Sequence of chain 27.A:
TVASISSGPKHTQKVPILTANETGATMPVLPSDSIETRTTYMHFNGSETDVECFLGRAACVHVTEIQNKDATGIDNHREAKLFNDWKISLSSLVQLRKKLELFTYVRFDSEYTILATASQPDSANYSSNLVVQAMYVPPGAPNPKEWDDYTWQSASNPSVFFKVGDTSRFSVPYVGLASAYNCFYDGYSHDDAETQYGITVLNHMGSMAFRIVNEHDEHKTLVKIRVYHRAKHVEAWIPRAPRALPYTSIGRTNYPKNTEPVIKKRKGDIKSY

The protein below binds the small molecule below.
Small molecule (SMILES): Cc1cc(CCCCCCCOc2ccc(C3=N[C@@H](C)CO3)cc2)on1

Binding-site contacts:
Ligand atom C31 contacts residue VAL176 of chain 27.A at 3.3 Å (hydrophobic).
Ligand atom C4C contacts residue ILE104 of chain 27.A at 3.7 Å (hydrophobic).
Ligand atom N2 contacts residue PHE186 of chain 27.A at 3.7 Å.
Ligand atom C6C contacts residue MET221 of chain 27.A at 3.7 Å (hydrophobic).
Ligand atom C4 contacts residue PHE186 of chain 27.A at 3.6 Å (hydrophobic).
Ligand atom O1 contacts residue PHE186 of chain 27.A at 3.5 Å.
Ligand atom C6C contacts residue VAL191 of chain 27.A at 3.2 Å (hydrophobic).
Ligand atom C31 contacts residue ALA150 of chain 27.A at 3.5 Å (hydrophobic).
Ligand atom C3C contacts residue VAL188 of chain 27.A at 3.3 Å (hydrophobic).
Ligand atom C2C contacts residue VAL188 of chain 27.A at 3.2 Å (hydrophobic).
Ligand atom N2 contacts residue PRO174 of chain 27.A at 3.9 Å.
Ligand atom C7C contacts residue TYR197 of chain 27.A at 3.8 Å (hydrophobic).
Ligand atom O1B contacts residue MET221 of chain 27.A at 3.4 Å.
Ligand atom C5C contacts residue TYR128 of chain 27.A at 3.5 Å (hydrophobic).
Ligand atom O1B contacts residue TYR128 of chain 27.A at 3.9 Å.
Ligand atom C6B contacts residue TYR197 of chain 27.A at 3.6 Å (hydrophobic).
Ligand atom C2B contacts residue MET221 of chain 27.A at 3.6 Å (hydrophobic).
Ligand atom C4C contacts residue TYR152 of chain 27.A at 3.8 Å (hydrophobic).
Ligand atom C5B contacts residue LEU106 of chain 27.A at 3.7 Å (hydrophobic).
Ligand atom C4 contacts residue MET224 of chain 27.A at 3.8 Å (hydrophobic).
Ligand atom C3B contacts residue MET221 of chain 27.A at 4.0 Å (hydrophobic).
Ligand atom O1 contacts residue TYR152 of chain 27.A at 3.9 Å.
Ligand atom O1 contacts residue ALA24 of chain 27.C at 3.6 Å.
Ligand atom C5 contacts residue TYR152 of chain 27.A at 3.8 Å (hydrophobic).
Ligand atom CM1 contacts residue SER107 of chain 27.A at 3.6 Å.
Ligand atom C5C contacts residue ILE104 of chain 27.A at 3.5 Å (hydrophobic).
Ligand atom C31 contacts residue SER175 of chain 27.A at 3.6 Å.
Ligand atom C4 contacts residue TYR152 of chain 27.A at 3.9 Å (hydrophobic).
Ligand atom C5B contacts residue TYR197 of chain 27.A at 3.7 Å (hydrophobic).
Ligand atom O1B contacts residue ILE104 of chain 27.A at 3.8 Å.
Ligand atom C1B contacts residue MET221 of chain 27.A at 4.0 Å (hydrophobic).
Ligand atom C3 contacts residue PHE186 of chain 27.A at 3.8 Å (hydrophobic).
Ligand atom C5 contacts residue PHE186 of chain 27.A at 3.5 Å (hydrophobic).
Ligand atom N2 contacts residue ALA24 of chain 27.C at 3.4 Å.
Ligand atom O1 contacts residue VAL188 of chain 27.A at 3.8 Å.
Ligand atom C31 contacts residue PRO174 of chain 27.A at 3.4 Å (hydrophobic).
Ligand atom C7C contacts residue TYR128 of chain 27.A at 3.6 Å (hydrophobic).
Ligand atom C3 contacts residue PRO174 of chain 27.A at 3.8 Å (hydrophobic).
Ligand atom C1C contacts residue TYR152 of chain 27.A at 4.0 Å (hydrophobic).
Ligand atom C3C contacts residue TYR128 of chain 27.A at 3.9 Å (hydrophobic).

Sequence of chain 27.C:
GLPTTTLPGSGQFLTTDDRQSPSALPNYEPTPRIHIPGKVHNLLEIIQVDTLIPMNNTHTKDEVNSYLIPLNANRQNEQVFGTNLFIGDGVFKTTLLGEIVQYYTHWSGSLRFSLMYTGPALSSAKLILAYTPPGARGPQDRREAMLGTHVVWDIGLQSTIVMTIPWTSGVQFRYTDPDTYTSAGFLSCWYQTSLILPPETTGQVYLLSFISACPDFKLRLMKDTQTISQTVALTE